A small-molecule ligand and the protein it binds are described below.
Small molecule (SMILES): OC[C@H]1O[C@@H](O)[C@H](O)[C@@H](O)[C@H]1O

Sequence of chain 1.B:
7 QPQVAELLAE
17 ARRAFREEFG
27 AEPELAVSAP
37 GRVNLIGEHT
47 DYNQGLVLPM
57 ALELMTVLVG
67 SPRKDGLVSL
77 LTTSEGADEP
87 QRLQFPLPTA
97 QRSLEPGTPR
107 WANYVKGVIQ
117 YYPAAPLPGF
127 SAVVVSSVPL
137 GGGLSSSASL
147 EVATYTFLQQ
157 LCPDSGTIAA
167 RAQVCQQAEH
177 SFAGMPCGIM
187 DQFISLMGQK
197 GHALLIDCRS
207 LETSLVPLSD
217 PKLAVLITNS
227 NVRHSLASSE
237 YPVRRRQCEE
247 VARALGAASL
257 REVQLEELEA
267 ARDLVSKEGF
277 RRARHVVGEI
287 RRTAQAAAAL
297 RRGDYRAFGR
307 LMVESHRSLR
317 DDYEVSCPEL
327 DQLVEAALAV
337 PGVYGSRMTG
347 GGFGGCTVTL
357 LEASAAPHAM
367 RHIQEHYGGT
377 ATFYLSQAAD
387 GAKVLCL

Binding-site contacts:
Ligand atom C5 contacts residue GLU44 of chain 1.B at 3.9 Å.
Ligand atom C2 contacts residue ASP187 of chain 1.B at 3.5 Å.
Ligand atom C3 contacts residue ASP187 of chain 1.B at 3.8 Å.
Ligand atom O6 contacts residue MET186 of chain 1.B at 3.9 Å.
Ligand atom C5 contacts residue GLY346 of chain 1.B at 4.2 Å.
Ligand atom O5 contacts residue GLY347 of chain 1.B at 3.3 Å.
Ligand atom O3 contacts residue CYS183 of chain 1.B at 4.0 Å.
Ligand atom C4 contacts residue MET186 of chain 1.B at 3.7 Å (hydrophobic).
Ligand atom C1 contacts residue ARG38 of chain 1.B at 4.0 Å.
Ligand atom O5 contacts residue TYR237 of chain 1.B at 3.5 Å.
Ligand atom C3 contacts residue MET186 of chain 1.B at 4.1 Å (hydrophobic).
Ligand atom C6 contacts residue GLY346 of chain 1.B at 3.8 Å.
Ligand atom C1 contacts residue ASP187 of chain 1.B at 3.8 Å.
Ligand atom O4 contacts residue ASP47 of chain 1.B at 2.7 Å (salt-bridge).
Ligand atom C6 contacts residue HIS45 of chain 1.B at 3.4 Å.
Ligand atom O6 contacts residue GLU44 of chain 1.B at 2.6 Å (salt-bridge).
Ligand atom C3 contacts residue GLY184 of chain 1.B at 4.2 Å.
Ligand atom O3 contacts residue GLY184 of chain 1.B at 2.9 Å (h-bond).
Ligand atom O3 contacts residue TYR237 of chain 1.B at 3.5 Å (h-bond).
Ligand atom C5 contacts residue MET186 of chain 1.B at 3.8 Å (hydrophobic).
Ligand atom O4 contacts residue TYR237 of chain 1.B at 2.7 Å (h-bond).
Ligand atom C2 contacts residue TYR237 of chain 1.B at 3.5 Å (hydrophobic).
Ligand atom C3 contacts residue ASP47 of chain 1.B at 3.3 Å.
Ligand atom O2 contacts residue CYS183 of chain 1.B at 3.4 Å.
Ligand atom O6 contacts residue HIS45 of chain 1.B at 2.7 Å (h-bond).
Ligand atom C3 contacts residue TYR237 of chain 1.B at 3.8 Å (hydrophobic).
Ligand atom O2 contacts residue ASP187 of chain 1.B at 2.6 Å (salt-bridge).
Ligand atom O1 contacts residue ARG38 of chain 1.B at 4.2 Å.
Ligand atom O4 contacts residue TYR48 of chain 1.B at 3.7 Å.
Ligand atom C4 contacts residue TYR237 of chain 1.B at 3.8 Å (hydrophobic).
Ligand atom C1 contacts residue GLY347 of chain 1.B at 3.9 Å.
Ligand atom O3 contacts residue ASP47 of chain 1.B at 2.5 Å (salt-bridge).
Ligand atom C2 contacts residue CYS183 of chain 1.B at 4.2 Å (hydrophobic).
Ligand atom O5 contacts residue GLY346 of chain 1.B at 3.9 Å.
Ligand atom C6 contacts residue GLU44 of chain 1.B at 3.3 Å.
Ligand atom O1 contacts residue ASP187 of chain 1.B at 4.0 Å.
Ligand atom C6 contacts residue GLY347 of chain 1.B at 4.1 Å.
Ligand atom C4 contacts residue ASP47 of chain 1.B at 3.3 Å.
Ligand atom C1 contacts residue TYR237 of chain 1.B at 4.1 Å (hydrophobic).
Ligand atom O1 contacts residue GLY347 of chain 1.B at 3.6 Å.